Sequence of chain 1.D:
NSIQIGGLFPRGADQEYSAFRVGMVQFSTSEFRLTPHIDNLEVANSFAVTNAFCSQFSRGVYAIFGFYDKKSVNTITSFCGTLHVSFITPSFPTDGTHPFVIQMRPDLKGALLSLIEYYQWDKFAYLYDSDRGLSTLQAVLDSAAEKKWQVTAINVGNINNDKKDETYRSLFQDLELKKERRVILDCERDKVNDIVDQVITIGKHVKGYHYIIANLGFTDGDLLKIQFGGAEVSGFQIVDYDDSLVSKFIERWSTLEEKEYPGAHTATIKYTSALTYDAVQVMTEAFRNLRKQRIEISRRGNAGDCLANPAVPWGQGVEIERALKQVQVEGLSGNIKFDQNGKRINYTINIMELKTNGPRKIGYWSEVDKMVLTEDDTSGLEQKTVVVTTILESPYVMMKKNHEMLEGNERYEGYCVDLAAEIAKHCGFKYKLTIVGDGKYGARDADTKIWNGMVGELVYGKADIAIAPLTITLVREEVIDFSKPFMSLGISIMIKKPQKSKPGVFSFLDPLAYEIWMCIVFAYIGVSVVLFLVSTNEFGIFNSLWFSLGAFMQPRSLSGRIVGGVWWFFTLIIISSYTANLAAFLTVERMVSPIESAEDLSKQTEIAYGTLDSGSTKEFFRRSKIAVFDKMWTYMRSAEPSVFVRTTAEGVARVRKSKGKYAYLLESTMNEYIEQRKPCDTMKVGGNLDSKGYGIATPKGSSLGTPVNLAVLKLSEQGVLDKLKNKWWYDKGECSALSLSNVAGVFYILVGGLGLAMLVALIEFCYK

This small molecule binds to this protein.
Small molecule (SMILES): N[C@@H](Cn1cc([N+](=O)[O-])c(=O)[nH]c1=O)C(=O)O

Binding-site contacts:
Ligand atom O91 contacts residue TYR441 of chain 1.D at 3.5 Å.
Ligand atom O4 contacts residue LEU695 of chain 1.D at 3.2 Å.
Ligand atom N8 contacts residue GLU696 of chain 1.D at 3.4 Å (salt-bridge).
Ligand atom C9 contacts residue ARG476 of chain 1.D at 3.9 Å.
Ligand atom N8 contacts residue TYR441 of chain 1.D at 3.9 Å.
Ligand atom O1 contacts residue THR677 of chain 1.D at 3.6 Å.
Ligand atom C9 contacts residue THR471 of chain 1.D at 3.1 Å.
Ligand atom C4 contacts residue GLU696 of chain 1.D at 3.8 Å.
Ligand atom O91 contacts residue LEU470 of chain 1.D at 3.9 Å.
Ligand atom N8 contacts residue TYR723 of chain 1.D at 4.0 Å.
Ligand atom N8 contacts residue THR471 of chain 1.D at 3.4 Å (h-bond).
Ligand atom O91 contacts residue THR471 of chain 1.D at 3.1 Å (h-bond).
Ligand atom O4 contacts residue GLU696 of chain 1.D at 3.3 Å (salt-bridge).
Ligand atom O1 contacts residue GLU393 of chain 1.D at 3.1 Å (salt-bridge).
Ligand atom C6 contacts residue GLU696 of chain 1.D at 3.9 Å.
Ligand atom C2 contacts residue THR646 of chain 1.D at 3.2 Å.
Ligand atom O91 contacts residue ARG476 of chain 1.D at 3.3 Å (salt-bridge).
Ligand atom O91 contacts residue PRO469 of chain 1.D at 3.5 Å (h-bond).
Ligand atom O92 contacts residue THR471 of chain 1.D at 3.5 Å (h-bond).
Ligand atom C8 contacts residue THR471 of chain 1.D at 3.3 Å.
Ligand atom N3 contacts residue THR646 of chain 1.D at 2.6 Å (h-bond).
Ligand atom O3 contacts residue MET699 of chain 1.D at 3.3 Å.
Ligand atom C4 contacts residue THR646 of chain 1.D at 3.7 Å.
Ligand atom C2 contacts residue GLU696 of chain 1.D at 3.6 Å.
Ligand atom N2 contacts residue MET699 of chain 1.D at 3.9 Å.
Ligand atom O2 contacts residue SER645 of chain 1.D at 3.3 Å.
Ligand atom N1 contacts residue GLU696 of chain 1.D at 3.9 Å.
Ligand atom C6 contacts residue TYR441 of chain 1.D at 3.9 Å (hydrophobic).
Ligand atom O2 contacts residue THR646 of chain 1.D at 3.0 Å (h-bond).
Ligand atom N3 contacts residue GLU696 of chain 1.D at 3.5 Å.
Ligand atom C7 contacts residue TYR441 of chain 1.D at 3.6 Å (hydrophobic).
Ligand atom C8 contacts residue GLU696 of chain 1.D at 3.5 Å.
Ligand atom O92 contacts residue SER645 of chain 1.D at 3.6 Å.
Ligand atom O92 contacts residue ARG476 of chain 1.D at 3.4 Å (salt-bridge).
Ligand atom C5 contacts residue GLU696 of chain 1.D at 4.0 Å.
Ligand atom O4 contacts residue THR646 of chain 1.D at 3.9 Å.
Ligand atom O1 contacts residue TYR441 of chain 1.D at 4.0 Å.
Ligand atom O1 contacts residue MET699 of chain 1.D at 3.7 Å.
Ligand atom O2 contacts residue GLU696 of chain 1.D at 3.6 Å.
Ligand atom N8 contacts residue PRO469 of chain 1.D at 3.3 Å (h-bond).